Sequence of chain 1.B:
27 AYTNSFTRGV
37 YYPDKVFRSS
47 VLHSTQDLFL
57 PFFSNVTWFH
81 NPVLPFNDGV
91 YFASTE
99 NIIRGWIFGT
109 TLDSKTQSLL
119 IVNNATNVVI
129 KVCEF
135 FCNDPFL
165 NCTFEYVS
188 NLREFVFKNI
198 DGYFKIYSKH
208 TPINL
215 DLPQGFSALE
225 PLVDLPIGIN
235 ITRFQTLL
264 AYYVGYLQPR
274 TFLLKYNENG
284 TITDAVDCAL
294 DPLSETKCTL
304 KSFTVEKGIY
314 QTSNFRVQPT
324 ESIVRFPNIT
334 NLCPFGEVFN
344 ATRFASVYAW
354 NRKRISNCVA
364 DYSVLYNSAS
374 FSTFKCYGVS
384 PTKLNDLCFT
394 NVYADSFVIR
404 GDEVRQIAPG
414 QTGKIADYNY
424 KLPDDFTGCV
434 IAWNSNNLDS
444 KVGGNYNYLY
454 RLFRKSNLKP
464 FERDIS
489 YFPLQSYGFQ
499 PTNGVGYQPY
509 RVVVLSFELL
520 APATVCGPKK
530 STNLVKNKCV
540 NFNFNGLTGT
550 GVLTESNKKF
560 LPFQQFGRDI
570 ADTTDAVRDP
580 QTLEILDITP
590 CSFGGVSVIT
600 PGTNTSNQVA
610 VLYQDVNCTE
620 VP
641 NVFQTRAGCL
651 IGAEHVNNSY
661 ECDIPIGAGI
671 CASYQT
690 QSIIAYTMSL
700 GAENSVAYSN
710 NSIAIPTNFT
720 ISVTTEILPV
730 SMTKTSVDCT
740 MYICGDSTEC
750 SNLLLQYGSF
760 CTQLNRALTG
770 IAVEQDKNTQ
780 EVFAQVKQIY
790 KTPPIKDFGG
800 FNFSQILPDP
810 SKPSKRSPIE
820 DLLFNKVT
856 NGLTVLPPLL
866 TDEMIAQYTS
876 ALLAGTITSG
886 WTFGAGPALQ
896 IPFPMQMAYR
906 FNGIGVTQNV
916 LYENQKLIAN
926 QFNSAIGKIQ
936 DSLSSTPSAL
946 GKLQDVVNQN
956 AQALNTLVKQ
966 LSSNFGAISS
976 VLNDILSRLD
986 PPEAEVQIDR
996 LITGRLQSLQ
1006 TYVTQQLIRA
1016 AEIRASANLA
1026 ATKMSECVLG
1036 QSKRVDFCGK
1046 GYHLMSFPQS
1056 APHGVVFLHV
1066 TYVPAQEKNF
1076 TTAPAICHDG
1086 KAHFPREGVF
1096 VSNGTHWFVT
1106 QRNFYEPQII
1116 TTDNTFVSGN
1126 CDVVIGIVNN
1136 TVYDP

A protein and the small-molecule ligand that binds it are described below.
Small molecule (SMILES): CC(=O)N[C@H]1[C@H](O[C@H]2[C@H](O)[C@@H](NC(C)=O)CO[C@@H]2CO)O[C@H](CO)[C@@H](O)[C@@H]1O

Binding-site contacts:
Ligand atom C8 contacts residue ASN1098 of chain 1.B at 3.1 Å.
Ligand atom C5 contacts residue ASN1098 of chain 1.B at 3.7 Å.
Ligand atom O7 contacts residue ASN1098 of chain 1.B at 3.7 Å.
Ligand atom C8 contacts residue GLY1099 of chain 1.B at 4.0 Å.
Ligand atom O4 contacts residue HIS1101 of chain 1.B at 4.2 Å.
Ligand atom O5 contacts residue PHE1103 of chain 1.B at 3.7 Å.
Ligand atom C4 contacts residue HIS1101 of chain 1.B at 4.4 Å.
Ligand atom C6 contacts residue PHE1103 of chain 1.B at 4.0 Å (hydrophobic).
Ligand atom C1 contacts residue HIS1101 of chain 1.B at 4.3 Å.
Ligand atom C1 contacts residue ASN1098 of chain 1.B at 1.5 Å.
Ligand atom C2 contacts residue ASN1098 of chain 1.B at 2.5 Å.
Ligand atom N2 contacts residue ASN1098 of chain 1.B at 2.9 Å (h-bond).
Ligand atom C5 contacts residue HIS1101 of chain 1.B at 4.0 Å.
Ligand atom N2 contacts residue THR1100 of chain 1.B at 4.0 Å.
Ligand atom C8 contacts residue THR1100 of chain 1.B at 4.3 Å.
Ligand atom C3 contacts residue HIS1101 of chain 1.B at 4.1 Å.
Ligand atom C3 contacts residue ASN1098 of chain 1.B at 3.9 Å.
Ligand atom O5 contacts residue ASN1098 of chain 1.B at 2.4 Å (h-bond).
Ligand atom C5 contacts residue PHE1103 of chain 1.B at 4.1 Å (hydrophobic).
Ligand atom C1 contacts residue PHE1103 of chain 1.B at 4.2 Å (hydrophobic).
Ligand atom C4 contacts residue ASN1098 of chain 1.B at 4.3 Å.
Ligand atom C7 contacts residue ASN1098 of chain 1.B at 3.5 Å.